Binding-site contacts:
Ligand atom O6 contacts residue THR136 of chain 1.E at 4.4 Å.
Ligand atom C4 contacts residue ASN134 of chain 1.E at 4.2 Å.
Ligand atom O7 contacts residue ASN134 of chain 1.E at 4.0 Å.
Ligand atom C1 contacts residue ASN137 of chain 1.E at 4.5 Å.
Ligand atom C7 contacts residue ASN134 of chain 1.E at 3.9 Å.
Ligand atom C1 contacts residue THR136 of chain 1.E at 4.0 Å.
Ligand atom O6 contacts residue ASN137 of chain 1.E at 4.2 Å.
Ligand atom C6 contacts residue THR136 of chain 1.E at 3.2 Å.
Ligand atom O5 contacts residue ASN137 of chain 1.E at 3.6 Å.
Ligand atom C2 contacts residue ASN134 of chain 1.E at 2.5 Å.
Ligand atom C1 contacts residue ASN134 of chain 1.E at 1.5 Å.
Ligand atom C5 contacts residue ASN134 of chain 1.E at 3.7 Å.
Ligand atom N2 contacts residue ASN134 of chain 1.E at 2.9 Å (h-bond).
Ligand atom C5 contacts residue THR136 of chain 1.E at 3.4 Å.
Ligand atom C5 contacts residue ASN137 of chain 1.E at 4.4 Å.
Ligand atom C6 contacts residue ASN137 of chain 1.E at 4.1 Å.
Ligand atom O5 contacts residue THR136 of chain 1.E at 3.6 Å.
Ligand atom C3 contacts residue ASN134 of chain 1.E at 3.8 Å.
Ligand atom O5 contacts residue ASN134 of chain 1.E at 2.4 Å (h-bond).

Sequence of chain 1.E:
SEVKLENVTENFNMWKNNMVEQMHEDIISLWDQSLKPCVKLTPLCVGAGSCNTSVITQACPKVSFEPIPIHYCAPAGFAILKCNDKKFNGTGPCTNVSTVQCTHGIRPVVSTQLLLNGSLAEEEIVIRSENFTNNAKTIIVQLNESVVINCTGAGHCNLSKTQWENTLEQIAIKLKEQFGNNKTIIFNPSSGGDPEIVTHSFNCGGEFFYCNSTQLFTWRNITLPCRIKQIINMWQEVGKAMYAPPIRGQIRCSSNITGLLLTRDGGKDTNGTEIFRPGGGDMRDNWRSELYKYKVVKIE

A small-molecule ligand and the protein it binds are described below.
Small molecule (SMILES): CC(=O)N[C@@H]1[C@@H](O)[C@H](O)[C@@H](CO)O[C@H]1O